Sequence of chain 1.C:
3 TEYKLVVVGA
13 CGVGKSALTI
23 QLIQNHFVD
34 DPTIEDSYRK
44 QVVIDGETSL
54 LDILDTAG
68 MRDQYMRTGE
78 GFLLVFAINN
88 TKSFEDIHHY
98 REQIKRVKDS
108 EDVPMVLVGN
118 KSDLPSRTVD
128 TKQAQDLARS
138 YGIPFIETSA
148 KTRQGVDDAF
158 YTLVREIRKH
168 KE

Binding-site contacts:
Ligand atom C04 contacts residue GLN100 of chain 1.C at 3.8 Å.
Ligand atom O19 contacts residue CYS13 of chain 1.C at 3.4 Å.
Ligand atom C18 contacts residue GDP1 of chain 1.K at 3.4 Å.
Ligand atom C06 contacts residue GLN100 of chain 1.C at 3.0 Å.
Ligand atom C02 contacts residue TYR72 of chain 1.C at 3.8 Å (hydrophobic).
Ligand atom CL1 contacts residue ALA60 of chain 1.C at 3.8 Å.
Ligand atom CL2 contacts residue GLN100 of chain 1.C at 4.0 Å.
Ligand atom C17 contacts residue GLY61 of chain 1.C at 3.9 Å.
Ligand atom CL1 contacts residue THR59 of chain 1.C at 4.0 Å.
Ligand atom O19 contacts residue GDP1 of chain 1.K at 3.8 Å.
Ligand atom N15 contacts residue ALA60 of chain 1.C at 3.9 Å.
Ligand atom O19 contacts residue ALA60 of chain 1.C at 4.1 Å.
Ligand atom C03 contacts residue TYR97 of chain 1.C at 3.7 Å (hydrophobic).
Ligand atom CL2 contacts residue MET73 of chain 1.C at 3.7 Å.
Ligand atom C07 contacts residue TYR97 of chain 1.C at 3.5 Å (hydrophobic).
Ligand atom N15 contacts residue GLY61 of chain 1.C at 3.5 Å (h-bond).
Ligand atom C13 contacts residue GLY11 of chain 1.C at 3.9 Å.
Ligand atom C16 contacts residue LYS17 of chain 1.C at 3.9 Å.
Ligand atom C04 contacts residue TYR97 of chain 1.C at 3.4 Å (hydrophobic).
Ligand atom N15 contacts residue CYS13 of chain 1.C at 3.9 Å.
Ligand atom C03 contacts residue TYR72 of chain 1.C at 3.3 Å (hydrophobic).
Ligand atom CL1 contacts residue TYR72 of chain 1.C at 3.5 Å.
Ligand atom C13 contacts residue TYR97 of chain 1.C at 3.2 Å (hydrophobic).
Ligand atom C18 contacts residue CYS13 of chain 1.C at 1.8 Å (hydrophobic).
Ligand atom CL2 contacts residue TYR97 of chain 1.C at 3.8 Å.
Ligand atom O19 contacts residue LYS17 of chain 1.C at 2.7 Å (salt-bridge).
Ligand atom C10 contacts residue TYR97 of chain 1.C at 3.7 Å (hydrophobic).
Ligand atom C16 contacts residue ALA60 of chain 1.C at 4.1 Å (hydrophobic).
Ligand atom C17 contacts residue CYS13 of chain 1.C at 2.8 Å (hydrophobic).
Ligand atom C06 contacts residue TYR97 of chain 1.C at 3.5 Å (hydrophobic).
Ligand atom C20 contacts residue GLY61 of chain 1.C at 3.3 Å.
Ligand atom C16 contacts residue CYS13 of chain 1.C at 3.5 Å (hydrophobic).
Ligand atom C16 contacts residue GLY61 of chain 1.C at 3.7 Å.
Ligand atom C17 contacts residue PRO35 of chain 1.C at 3.6 Å (hydrophobic).
Ligand atom C07 contacts residue GLN100 of chain 1.C at 3.3 Å.
Ligand atom C08 contacts residue TYR97 of chain 1.C at 3.6 Å (hydrophobic).
Ligand atom C18 contacts residue PRO35 of chain 1.C at 3.8 Å (hydrophobic).
Ligand atom C14 contacts residue GLY11 of chain 1.C at 3.8 Å.
Ligand atom C02 contacts residue TYR97 of chain 1.C at 3.7 Å (hydrophobic).
Ligand atom C18 contacts residue GLY14 of chain 1.C at 4.1 Å.

This protein binds this small molecule.
Small molecule (SMILES): CCC(=O)N1CCN(C(=O)COc2ccc(Cl)cc2Cl)CC1